Binding-site contacts:
Ligand atom C6 contacts residue ARG121 of chain 3.A at 4.5 Å.
Ligand atom C5 contacts residue ARG121 of chain 3.A at 3.8 Å.
Ligand atom O7 contacts residue ASN123 of chain 3.A at 4.3 Å.
Ligand atom C1 contacts residue ARG121 of chain 3.A at 4.0 Å.
Ligand atom C5 contacts residue ASN123 of chain 3.A at 3.7 Å.
Ligand atom O5 contacts residue ARG121 of chain 3.A at 3.9 Å.
Ligand atom C7 contacts residue ASN123 of chain 3.A at 3.8 Å.
Ligand atom O5 contacts residue ASN123 of chain 3.A at 2.4 Å (h-bond).
Ligand atom N2 contacts residue ASN123 of chain 3.A at 3.0 Å (h-bond).
Ligand atom O6 contacts residue ARG121 of chain 3.A at 4.3 Å.
Ligand atom C2 contacts residue ASN123 of chain 3.A at 2.5 Å.
Ligand atom C4 contacts residue ASN123 of chain 3.A at 4.2 Å.
Ligand atom C1 contacts residue ASN123 of chain 3.A at 1.5 Å.
Ligand atom C3 contacts residue ASN123 of chain 3.A at 3.8 Å.

A protein and the small-molecule ligand that binds it are described below.
Small molecule (SMILES): CC(=O)N[C@@H]1[C@@H](O)[C@H](O)[C@@H](CO)O[C@H]1O

Sequence of chain 3.A:
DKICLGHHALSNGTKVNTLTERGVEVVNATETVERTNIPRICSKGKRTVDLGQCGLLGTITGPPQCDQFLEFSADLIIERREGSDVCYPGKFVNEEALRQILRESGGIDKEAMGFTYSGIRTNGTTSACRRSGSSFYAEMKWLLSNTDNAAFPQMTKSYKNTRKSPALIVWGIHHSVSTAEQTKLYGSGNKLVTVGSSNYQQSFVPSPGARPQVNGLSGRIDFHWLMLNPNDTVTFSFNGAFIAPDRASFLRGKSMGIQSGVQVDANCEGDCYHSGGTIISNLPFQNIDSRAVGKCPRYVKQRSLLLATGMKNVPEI